Binding-site contacts:
Ligand atom C7 contacts residue ASN61 of chain 1.A at 4.1 Å.
Ligand atom O5 contacts residue ASN61 of chain 1.A at 2.4 Å (h-bond).
Ligand atom C1 contacts residue ASN61 of chain 1.A at 1.4 Å.
Ligand atom C1 contacts residue TYR28 of chain 1.A at 4.1 Å (hydrophobic).
Ligand atom O7 contacts residue ASN61 of chain 1.A at 4.2 Å.
Ligand atom C8 contacts residue ASN30 of chain 1.A at 3.2 Å.
Ligand atom C8 contacts residue PHE59 of chain 1.A at 3.6 Å (hydrophobic).
Ligand atom C5 contacts residue ASN61 of chain 1.A at 3.6 Å.
Ligand atom N2 contacts residue ASN61 of chain 1.A at 3.0 Å (h-bond).
Ligand atom C2 contacts residue ASN61 of chain 1.A at 2.5 Å.
Ligand atom C3 contacts residue ASN61 of chain 1.A at 3.8 Å.
Ligand atom O5 contacts residue TYR28 of chain 1.A at 3.9 Å.
Ligand atom C7 contacts residue PHE59 of chain 1.A at 4.4 Å (hydrophobic).
Ligand atom C4 contacts residue ASN61 of chain 1.A at 4.2 Å.

A protein and the small-molecule ligand that binds it are described below.
Small molecule (SMILES): CC(=O)N[C@@H]1[C@@H](O)[C@H](O)[C@@H](CO)O[C@H]1O

Sequence of chain 1.A:
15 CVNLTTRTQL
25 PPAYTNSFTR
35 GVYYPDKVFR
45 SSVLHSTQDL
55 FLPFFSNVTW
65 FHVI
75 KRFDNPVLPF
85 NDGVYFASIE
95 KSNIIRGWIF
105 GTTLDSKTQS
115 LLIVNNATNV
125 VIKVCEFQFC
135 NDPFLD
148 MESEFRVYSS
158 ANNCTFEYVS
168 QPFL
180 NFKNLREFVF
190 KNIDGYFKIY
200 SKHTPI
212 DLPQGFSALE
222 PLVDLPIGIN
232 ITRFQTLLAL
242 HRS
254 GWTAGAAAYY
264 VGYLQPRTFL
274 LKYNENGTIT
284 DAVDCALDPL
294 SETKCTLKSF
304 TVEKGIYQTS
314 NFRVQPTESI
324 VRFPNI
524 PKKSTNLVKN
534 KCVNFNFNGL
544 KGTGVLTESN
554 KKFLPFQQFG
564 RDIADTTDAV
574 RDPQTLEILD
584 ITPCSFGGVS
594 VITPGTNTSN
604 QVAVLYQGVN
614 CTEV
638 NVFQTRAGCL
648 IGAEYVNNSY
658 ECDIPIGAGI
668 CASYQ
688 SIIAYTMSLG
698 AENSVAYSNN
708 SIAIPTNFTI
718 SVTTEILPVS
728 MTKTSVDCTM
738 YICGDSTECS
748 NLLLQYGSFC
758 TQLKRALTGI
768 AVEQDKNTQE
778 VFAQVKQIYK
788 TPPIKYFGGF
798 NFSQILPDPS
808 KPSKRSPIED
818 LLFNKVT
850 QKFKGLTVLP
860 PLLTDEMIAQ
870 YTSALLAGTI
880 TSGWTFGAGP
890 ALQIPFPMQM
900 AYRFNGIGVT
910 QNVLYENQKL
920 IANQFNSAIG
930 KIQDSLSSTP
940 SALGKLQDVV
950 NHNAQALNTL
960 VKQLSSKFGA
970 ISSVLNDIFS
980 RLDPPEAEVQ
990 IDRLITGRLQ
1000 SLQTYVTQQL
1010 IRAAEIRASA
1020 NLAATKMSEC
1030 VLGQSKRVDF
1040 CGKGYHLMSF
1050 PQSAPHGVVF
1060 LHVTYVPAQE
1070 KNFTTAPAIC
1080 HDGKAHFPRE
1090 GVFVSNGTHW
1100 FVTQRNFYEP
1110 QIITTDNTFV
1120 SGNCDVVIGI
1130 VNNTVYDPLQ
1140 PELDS